Sequence of chain 1.A:
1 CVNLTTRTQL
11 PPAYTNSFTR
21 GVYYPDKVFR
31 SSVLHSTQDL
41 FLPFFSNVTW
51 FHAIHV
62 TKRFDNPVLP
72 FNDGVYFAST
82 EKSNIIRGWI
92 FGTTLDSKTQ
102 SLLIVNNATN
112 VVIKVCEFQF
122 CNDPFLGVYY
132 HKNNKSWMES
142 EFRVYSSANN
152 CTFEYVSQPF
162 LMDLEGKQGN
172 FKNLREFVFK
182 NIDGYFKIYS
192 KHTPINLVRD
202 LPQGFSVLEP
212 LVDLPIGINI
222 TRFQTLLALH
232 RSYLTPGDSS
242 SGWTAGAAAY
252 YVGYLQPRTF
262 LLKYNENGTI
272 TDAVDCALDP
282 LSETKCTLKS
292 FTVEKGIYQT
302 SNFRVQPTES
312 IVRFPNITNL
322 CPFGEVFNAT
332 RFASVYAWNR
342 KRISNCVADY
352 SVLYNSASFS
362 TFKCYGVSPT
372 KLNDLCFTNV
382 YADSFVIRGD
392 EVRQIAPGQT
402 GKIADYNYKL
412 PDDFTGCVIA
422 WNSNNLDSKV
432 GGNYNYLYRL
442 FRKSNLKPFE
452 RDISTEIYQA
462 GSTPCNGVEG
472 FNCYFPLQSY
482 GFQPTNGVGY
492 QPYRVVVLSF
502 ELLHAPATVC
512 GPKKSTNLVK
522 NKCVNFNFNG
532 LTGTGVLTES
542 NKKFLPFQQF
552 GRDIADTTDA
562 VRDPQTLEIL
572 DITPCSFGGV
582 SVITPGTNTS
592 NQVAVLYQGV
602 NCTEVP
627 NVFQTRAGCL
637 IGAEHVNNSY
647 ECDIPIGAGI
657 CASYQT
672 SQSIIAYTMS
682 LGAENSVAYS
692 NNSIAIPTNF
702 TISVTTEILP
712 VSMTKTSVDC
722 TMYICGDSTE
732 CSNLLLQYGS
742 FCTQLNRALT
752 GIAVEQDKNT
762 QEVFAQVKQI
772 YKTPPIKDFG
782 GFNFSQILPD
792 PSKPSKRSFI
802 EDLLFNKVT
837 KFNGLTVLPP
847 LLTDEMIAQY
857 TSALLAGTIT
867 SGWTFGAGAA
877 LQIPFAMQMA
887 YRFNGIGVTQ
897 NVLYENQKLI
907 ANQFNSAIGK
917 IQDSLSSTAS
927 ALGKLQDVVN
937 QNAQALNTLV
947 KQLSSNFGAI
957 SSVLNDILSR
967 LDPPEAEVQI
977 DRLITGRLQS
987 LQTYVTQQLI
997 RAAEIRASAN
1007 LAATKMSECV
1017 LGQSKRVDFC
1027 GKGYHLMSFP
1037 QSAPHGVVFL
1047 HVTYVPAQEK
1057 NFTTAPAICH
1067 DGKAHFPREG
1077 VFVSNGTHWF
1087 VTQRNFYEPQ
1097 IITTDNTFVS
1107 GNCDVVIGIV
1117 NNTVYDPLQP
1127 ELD

The small molecule below binds the protein below.
Small molecule (SMILES): CC(=O)N[C@@H]1[C@@H](O)[C@H](O)[C@@H](CO)O[C@H]1O

Binding-site contacts:
Ligand atom C8 contacts residue ASN16 of chain 1.A at 4.5 Å.
Ligand atom N2 contacts residue ASN47 of chain 1.A at 2.9 Å (h-bond).
Ligand atom C2 contacts residue ASN47 of chain 1.A at 2.4 Å.
Ligand atom O5 contacts residue ASN47 of chain 1.A at 2.4 Å (h-bond).
Ligand atom C4 contacts residue ASN47 of chain 1.A at 4.1 Å.
Ligand atom C1 contacts residue TYR14 of chain 1.A at 3.6 Å (hydrophobic).
Ligand atom C7 contacts residue ASN47 of chain 1.A at 3.6 Å.
Ligand atom O5 contacts residue TYR14 of chain 1.A at 3.0 Å.
Ligand atom O7 contacts residue ASN47 of chain 1.A at 4.0 Å.
Ligand atom C5 contacts residue ASN47 of chain 1.A at 3.7 Å.
Ligand atom C6 contacts residue TYR14 of chain 1.A at 3.7 Å (hydrophobic).
Ligand atom C1 contacts residue ASN47 of chain 1.A at 1.4 Å.
Ligand atom O6 contacts residue TYR14 of chain 1.A at 3.4 Å.
Ligand atom C5 contacts residue TYR14 of chain 1.A at 3.7 Å (hydrophobic).
Ligand atom C3 contacts residue ASN47 of chain 1.A at 3.7 Å.